Binding-site contacts:
Ligand atom N2 contacts residue GLN143 of chain 1.A at 2.8 Å (h-bond).
Ligand atom C2 contacts residue ASN145 of chain 1.A at 2.4 Å.
Ligand atom C3 contacts residue ASN145 of chain 1.A at 3.8 Å.
Ligand atom C2 contacts residue EDO1 of chain 1.E at 3.8 Å.
Ligand atom C2 contacts residue GLN143 of chain 1.A at 3.6 Å.
Ligand atom C6 contacts residue THR203 of chain 1.A at 4.0 Å.
Ligand atom O5 contacts residue ASN145 of chain 1.A at 2.3 Å (h-bond).
Ligand atom C1 contacts residue ASN145 of chain 1.A at 1.4 Å.
Ligand atom C1 contacts residue THR205 of chain 1.A at 3.9 Å.
Ligand atom C3 contacts residue GLN143 of chain 1.A at 3.9 Å.
Ligand atom C6 contacts residue ASN188 of chain 1.A at 4.4 Å.
Ligand atom O6 contacts residue ASN188 of chain 1.A at 3.2 Å (h-bond).
Ligand atom O6 contacts residue THR203 of chain 1.A at 3.9 Å.
Ligand atom C5 contacts residue ASN145 of chain 1.A at 3.6 Å.
Ligand atom O7 contacts residue ASN145 of chain 1.A at 3.7 Å.
Ligand atom N2 contacts residue EDO1 of chain 1.E at 4.5 Å.
Ligand atom C7 contacts residue ASN145 of chain 1.A at 3.5 Å.
Ligand atom C6 contacts residue THR205 of chain 1.A at 4.4 Å.
Ligand atom C8 contacts residue GLN143 of chain 1.A at 3.8 Å.
Ligand atom C7 contacts residue GLN143 of chain 1.A at 3.8 Å.
Ligand atom O5 contacts residue THR205 of chain 1.A at 3.7 Å.
Ligand atom C5 contacts residue THR203 of chain 1.A at 4.3 Å.
Ligand atom C5 contacts residue THR205 of chain 1.A at 3.8 Å.
Ligand atom C7 contacts residue EDO1 of chain 1.E at 4.5 Å.
Ligand atom C6 contacts residue VAL186 of chain 1.A at 3.6 Å (hydrophobic).
Ligand atom C1 contacts residue THR203 of chain 1.A at 4.4 Å.
Ligand atom C4 contacts residue ASN145 of chain 1.A at 4.2 Å.
Ligand atom C1 contacts residue GLN143 of chain 1.A at 3.6 Å.
Ligand atom C1 contacts residue EDO1 of chain 1.E at 3.5 Å.
Ligand atom C8 contacts residue VAL131 of chain 1.A at 3.9 Å (hydrophobic).
Ligand atom O5 contacts residue THR203 of chain 1.A at 3.5 Å.
Ligand atom O6 contacts residue VAL186 of chain 1.A at 3.7 Å.
Ligand atom O7 contacts residue EDO1 of chain 1.E at 3.6 Å.
Ligand atom O5 contacts residue EDO1 of chain 1.E at 3.6 Å.
Ligand atom N2 contacts residue ASN145 of chain 1.A at 3.0 Å (h-bond).

This small molecule binds to this protein.
Small molecule (SMILES): CC(=O)N[C@@H]1[C@@H](O)[C@H](O)[C@@H](CO)O[C@H]1O

Sequence of chain 1.A:
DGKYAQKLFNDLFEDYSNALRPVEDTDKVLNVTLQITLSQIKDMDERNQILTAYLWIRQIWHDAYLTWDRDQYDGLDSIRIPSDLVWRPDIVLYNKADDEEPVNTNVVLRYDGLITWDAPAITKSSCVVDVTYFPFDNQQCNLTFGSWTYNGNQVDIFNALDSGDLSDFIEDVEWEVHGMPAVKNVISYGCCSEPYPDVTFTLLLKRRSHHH